Sequence of chain 1.A:
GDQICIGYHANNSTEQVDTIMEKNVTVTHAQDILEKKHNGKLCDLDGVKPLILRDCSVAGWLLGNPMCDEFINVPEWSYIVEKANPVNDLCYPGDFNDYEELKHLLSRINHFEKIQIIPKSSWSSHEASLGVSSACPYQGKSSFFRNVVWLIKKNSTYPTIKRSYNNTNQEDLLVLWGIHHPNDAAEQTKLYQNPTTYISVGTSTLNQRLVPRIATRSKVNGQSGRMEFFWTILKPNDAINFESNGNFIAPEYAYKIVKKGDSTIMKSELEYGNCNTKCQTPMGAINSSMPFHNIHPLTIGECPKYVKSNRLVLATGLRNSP

This protein binds this small molecule.
Small molecule (SMILES): CC(=O)N[C@@H]1[C@@H](O)[C@H](O)[C@@H](CO)O[C@H]1O

Binding-site contacts:
Ligand atom O5 contacts residue ASN12 of chain 1.A at 2.3 Å (h-bond).
Ligand atom C4 contacts residue ASN12 of chain 1.A at 4.2 Å.
Ligand atom C1 contacts residue ASN12 of chain 1.A at 1.4 Å.
Ligand atom C5 contacts residue ASN12 of chain 1.A at 3.7 Å.
Ligand atom C7 contacts residue ASN12 of chain 1.A at 4.1 Å.
Ligand atom N2 contacts residue ASN12 of chain 1.A at 2.8 Å (h-bond).
Ligand atom C2 contacts residue ASN12 of chain 1.A at 2.5 Å.
Ligand atom C3 contacts residue ASN12 of chain 1.A at 3.8 Å.